Binding-site contacts:
Ligand atom NAT contacts residue PHE155 of chain 51.A at 3.9 Å.
Ligand atom CAA contacts residue VAL179 of chain 51.A at 3.4 Å (hydrophobic).
Ligand atom CAJ contacts residue PHE155 of chain 51.A at 3.7 Å (hydrophobic).
Ligand atom CBA contacts residue ASN228 of chain 51.A at 3.7 Å.
Ligand atom OAC contacts residue TRP203 of chain 51.A at 3.9 Å.
Ligand atom NBD contacts residue TRP203 of chain 51.A at 3.2 Å.
Ligand atom CAN contacts residue PHE135 of chain 51.A at 3.7 Å (hydrophobic).
Ligand atom CAA contacts residue TYR153 of chain 51.A at 3.9 Å (hydrophobic).
Ligand atom CAX contacts residue TRP203 of chain 51.A at 3.5 Å (hydrophobic).
Ligand atom NBD contacts residue ASN228 of chain 51.A at 3.9 Å.
Ligand atom CAM contacts residue PHE155 of chain 51.A at 3.8 Å (hydrophobic).
Ligand atom CAN contacts residue ILE111 of chain 51.A at 3.6 Å (hydrophobic).
Ligand atom CAL contacts residue PHE155 of chain 51.A at 3.7 Å (hydrophobic).
Ligand atom CAH contacts residue ASP112 of chain 51.A at 3.4 Å.
Ligand atom CAI contacts residue VAL192 of chain 51.A at 3.8 Å (hydrophobic).
Ligand atom NBC contacts residue TRP203 of chain 51.A at 3.8 Å.
Ligand atom CAI contacts residue PHE135 of chain 51.A at 3.7 Å (hydrophobic).
Ligand atom CAK contacts residue PHE135 of chain 51.A at 3.7 Å (hydrophobic).
Ligand atom CAR contacts residue TYR201 of chain 51.A at 3.4 Å (hydrophobic).
Ligand atom CAD contacts residue PHE137 of chain 51.A at 3.8 Å (hydrophobic).
Ligand atom OAC contacts residue ASP112 of chain 51.A at 3.7 Å.
Ligand atom CAE contacts residue GLN202 of chain 51.A at 3.4 Å.
Ligand atom CAJ contacts residue ILE24 of chain 51.C at 3.9 Å (hydrophobic).
Ligand atom CAA contacts residue SER178 of chain 51.A at 3.5 Å.
Ligand atom CAF contacts residue THR114 of chain 51.A at 3.6 Å.
Ligand atom CBA contacts residue TRP203 of chain 51.A at 3.5 Å (hydrophobic).
Ligand atom CAS contacts residue TRP203 of chain 51.A at 3.4 Å (hydrophobic).
Ligand atom CAS contacts residue TYR201 of chain 51.A at 3.6 Å (hydrophobic).
Ligand atom CAE contacts residue ASN228 of chain 51.A at 3.4 Å.
Ligand atom CAG contacts residue GLN202 of chain 51.A at 3.4 Å.
Ligand atom CAS contacts residue ASN228 of chain 51.A at 3.8 Å.
Ligand atom CAF contacts residue ASP112 of chain 51.A at 3.6 Å.
Ligand atom CAA contacts residue PRO177 of chain 51.A at 3.2 Å (hydrophobic).
Ligand atom CAH contacts residue THR114 of chain 51.A at 3.8 Å.
Ligand atom CAG contacts residue TRP203 of chain 51.A at 3.7 Å (hydrophobic).
Ligand atom CAO contacts residue ILE111 of chain 51.A at 3.8 Å (hydrophobic).
Ligand atom CAG contacts residue ASN228 of chain 51.A at 3.2 Å.
Ligand atom CAM contacts residue PRO177 of chain 51.A at 3.7 Å (hydrophobic).
Ligand atom OAW contacts residue MET195 of chain 51.A at 3.2 Å.
Ligand atom OAC contacts residue ILE113 of chain 51.A at 3.3 Å (h-bond).

A protein and the small-molecule ligand that binds it are described below.
Small molecule (SMILES): CCO/N=C/c1ccc(OCC[C@@H](C)CCN2CCN(c3ccncc3)C2=O)cc1

Sequence of chain 51.C:
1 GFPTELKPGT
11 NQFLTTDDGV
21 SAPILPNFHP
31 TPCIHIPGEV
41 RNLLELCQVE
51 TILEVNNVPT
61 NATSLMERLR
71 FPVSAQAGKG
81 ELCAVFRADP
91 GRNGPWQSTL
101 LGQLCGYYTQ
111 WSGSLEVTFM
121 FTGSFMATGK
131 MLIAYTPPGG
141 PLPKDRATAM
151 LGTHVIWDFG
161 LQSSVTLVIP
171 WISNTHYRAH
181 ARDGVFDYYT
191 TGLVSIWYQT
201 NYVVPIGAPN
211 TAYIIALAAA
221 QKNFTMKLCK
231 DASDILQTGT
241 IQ

Sequence of chain 52.C:
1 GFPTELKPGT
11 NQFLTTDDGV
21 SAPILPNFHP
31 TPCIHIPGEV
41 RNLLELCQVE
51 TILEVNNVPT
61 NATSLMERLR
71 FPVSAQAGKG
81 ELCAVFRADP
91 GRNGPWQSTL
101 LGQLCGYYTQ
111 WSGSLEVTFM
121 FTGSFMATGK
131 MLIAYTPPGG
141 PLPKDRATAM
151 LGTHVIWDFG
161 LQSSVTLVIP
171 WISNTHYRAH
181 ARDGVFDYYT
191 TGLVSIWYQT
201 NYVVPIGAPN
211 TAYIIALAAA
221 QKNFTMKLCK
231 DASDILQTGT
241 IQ

Sequence of chain 51.A:
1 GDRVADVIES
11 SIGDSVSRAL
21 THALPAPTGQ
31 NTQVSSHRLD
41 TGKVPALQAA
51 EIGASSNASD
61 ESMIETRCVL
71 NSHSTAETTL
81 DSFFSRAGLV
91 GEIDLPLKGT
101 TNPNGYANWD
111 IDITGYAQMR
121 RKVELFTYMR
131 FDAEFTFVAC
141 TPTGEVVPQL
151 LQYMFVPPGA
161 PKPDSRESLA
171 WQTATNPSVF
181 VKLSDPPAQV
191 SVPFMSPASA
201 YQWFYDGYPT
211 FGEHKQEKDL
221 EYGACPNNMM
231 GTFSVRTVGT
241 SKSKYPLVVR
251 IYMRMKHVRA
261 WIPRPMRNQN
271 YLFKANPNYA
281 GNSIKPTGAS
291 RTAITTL